A protein and the small-molecule ligand that binds it are described below.
Small molecule (SMILES): C[C@@H](C1CC1)N(C)Cc1nc2ccccc2c(=O)[nH]1

Sequence of chain 1.A:
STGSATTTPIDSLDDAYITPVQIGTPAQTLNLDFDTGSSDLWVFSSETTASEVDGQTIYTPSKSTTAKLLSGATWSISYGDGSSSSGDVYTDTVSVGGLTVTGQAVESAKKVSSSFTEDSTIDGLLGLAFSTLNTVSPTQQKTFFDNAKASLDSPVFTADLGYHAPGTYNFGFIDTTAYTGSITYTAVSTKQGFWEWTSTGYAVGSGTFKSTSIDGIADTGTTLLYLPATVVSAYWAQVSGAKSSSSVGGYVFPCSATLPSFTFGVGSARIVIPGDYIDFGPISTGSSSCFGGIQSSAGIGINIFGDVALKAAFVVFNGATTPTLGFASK

Binding-site contacts:
Ligand atom C7 contacts residue ASP119 of chain 1.A at 3.8 Å.
Ligand atom C14 contacts residue ASP81 of chain 1.A at 3.8 Å.
Ligand atom C2 contacts residue ASP81 of chain 1.A at 3.8 Å.
Ligand atom C10 contacts residue 47P1 of chain 1.E at 3.8 Å.
Ligand atom C8 contacts residue 47P1 of chain 1.E at 3.5 Å.
Ligand atom C5 contacts residue SER83 of chain 1.A at 3.8 Å.
Ligand atom N1 contacts residue 47P1 of chain 1.E at 3.5 Å.
Ligand atom C9 contacts residue 47P1 of chain 1.E at 3.6 Å.
Ligand atom C12 contacts residue 47P1 of chain 1.E at 3.5 Å.
Ligand atom C11 contacts residue 47P1 of chain 1.E at 3.6 Å.
Ligand atom C3 contacts residue GLY221 of chain 1.A at 3.9 Å.
Ligand atom C1 contacts residue PHE116 of chain 1.A at 3.7 Å (hydrophobic).
Ligand atom N contacts residue SER83 of chain 1.A at 4.1 Å.
Ligand atom C5 contacts residue PHE116 of chain 1.A at 3.8 Å (hydrophobic).
Ligand atom C6 contacts residue ASP119 of chain 1.A at 3.7 Å.
Ligand atom C6 contacts residue ASP81 of chain 1.A at 3.5 Å.
Ligand atom C5 contacts residue ASP81 of chain 1.A at 3.5 Å.
Ligand atom C14 contacts residue 47P1 of chain 1.E at 3.6 Å.
Ligand atom C6 contacts residue 47P1 of chain 1.E at 3.2 Å.
Ligand atom C4 contacts residue SER83 of chain 1.A at 3.8 Å.
Ligand atom C5 contacts residue ASP119 of chain 1.A at 3.6 Å.
Ligand atom N contacts residue ASP81 of chain 1.A at 2.9 Å (salt-bridge).
Ligand atom C4 contacts residue ASP81 of chain 1.A at 3.6 Å.
Ligand atom C contacts residue ASP33 of chain 1.A at 3.7 Å.
Ligand atom C7 contacts residue ASP81 of chain 1.A at 3.4 Å.
Ligand atom C9 contacts residue SER115 of chain 1.A at 4.1 Å.
Ligand atom N1 contacts residue ASP119 of chain 1.A at 3.0 Å (salt-bridge).
Ligand atom C5 contacts residue SER115 of chain 1.A at 3.4 Å.
Ligand atom O contacts residue 47P1 of chain 1.E at 3.8 Å.
Ligand atom C contacts residue ILE122 of chain 1.A at 4.0 Å (hydrophobic).
Ligand atom C8 contacts residue ASP119 of chain 1.A at 4.0 Å.
Ligand atom C7 contacts residue 47P1 of chain 1.E at 3.3 Å.
Ligand atom N2 contacts residue 47P1 of chain 1.E at 3.3 Å.
Ligand atom N2 contacts residue ASP81 of chain 1.A at 3.1 Å (salt-bridge).
Ligand atom C4 contacts residue TYR79 of chain 1.A at 3.6 Å (hydrophobic).
Ligand atom C1 contacts residue ASP81 of chain 1.A at 3.9 Å.
Ligand atom C9 contacts residue ASP119 of chain 1.A at 3.5 Å.
Ligand atom C13 contacts residue 47P1 of chain 1.E at 3.5 Å.
Ligand atom C3 contacts residue LEU125 of chain 1.A at 4.0 Å (hydrophobic).
Ligand atom C contacts residue PHE116 of chain 1.A at 3.7 Å (hydrophobic).